Binding-site contacts:
Ligand atom C8 contacts residue HIS1098 of chain 1.A at 3.9 Å.
Ligand atom O7 contacts residue HIS1098 of chain 1.A at 2.9 Å.
Ligand atom O7 contacts residue ASN1095 of chain 1.A at 2.9 Å (h-bond).
Ligand atom C3 contacts residue ASN1095 of chain 1.A at 3.8 Å.
Ligand atom C7 contacts residue ASN1095 of chain 1.A at 3.1 Å.
Ligand atom C7 contacts residue HIS1098 of chain 1.A at 3.8 Å.
Ligand atom C1 contacts residue THR1097 of chain 1.A at 4.1 Å.
Ligand atom O5 contacts residue ASN1095 of chain 1.A at 2.4 Å (h-bond).
Ligand atom C6 contacts residue PHE1100 of chain 1.A at 3.9 Å (hydrophobic).
Ligand atom C1 contacts residue ASN1095 of chain 1.A at 1.4 Å.
Ligand atom N2 contacts residue ASN1095 of chain 1.A at 2.9 Å (h-bond).
Ligand atom C5 contacts residue HIS1098 of chain 1.A at 3.9 Å.
Ligand atom O4 contacts residue HIS1098 of chain 1.A at 4.5 Å.
Ligand atom C5 contacts residue ASN1095 of chain 1.A at 3.7 Å.
Ligand atom O5 contacts residue PHE1100 of chain 1.A at 4.2 Å.
Ligand atom C8 contacts residue ASN1095 of chain 1.A at 3.8 Å.
Ligand atom C2 contacts residue ASN1095 of chain 1.A at 2.4 Å.
Ligand atom C5 contacts residue PHE1100 of chain 1.A at 4.5 Å (hydrophobic).
Ligand atom C4 contacts residue ASN1095 of chain 1.A at 4.2 Å.
Ligand atom C3 contacts residue THR1097 of chain 1.A at 4.4 Å.

The protein below binds the small molecule below.
Small molecule (SMILES): CC(=O)N[C@H]1[C@H](O[C@H]2[C@H](O)[C@@H](NC(C)=O)CO[C@@H]2CO)O[C@H](CO)[C@@H](O[C@@H]2O[C@H](CO)[C@@H](O)[C@H](O)[C@@H]2O)[C@@H]1O

Sequence of chain 1.A:
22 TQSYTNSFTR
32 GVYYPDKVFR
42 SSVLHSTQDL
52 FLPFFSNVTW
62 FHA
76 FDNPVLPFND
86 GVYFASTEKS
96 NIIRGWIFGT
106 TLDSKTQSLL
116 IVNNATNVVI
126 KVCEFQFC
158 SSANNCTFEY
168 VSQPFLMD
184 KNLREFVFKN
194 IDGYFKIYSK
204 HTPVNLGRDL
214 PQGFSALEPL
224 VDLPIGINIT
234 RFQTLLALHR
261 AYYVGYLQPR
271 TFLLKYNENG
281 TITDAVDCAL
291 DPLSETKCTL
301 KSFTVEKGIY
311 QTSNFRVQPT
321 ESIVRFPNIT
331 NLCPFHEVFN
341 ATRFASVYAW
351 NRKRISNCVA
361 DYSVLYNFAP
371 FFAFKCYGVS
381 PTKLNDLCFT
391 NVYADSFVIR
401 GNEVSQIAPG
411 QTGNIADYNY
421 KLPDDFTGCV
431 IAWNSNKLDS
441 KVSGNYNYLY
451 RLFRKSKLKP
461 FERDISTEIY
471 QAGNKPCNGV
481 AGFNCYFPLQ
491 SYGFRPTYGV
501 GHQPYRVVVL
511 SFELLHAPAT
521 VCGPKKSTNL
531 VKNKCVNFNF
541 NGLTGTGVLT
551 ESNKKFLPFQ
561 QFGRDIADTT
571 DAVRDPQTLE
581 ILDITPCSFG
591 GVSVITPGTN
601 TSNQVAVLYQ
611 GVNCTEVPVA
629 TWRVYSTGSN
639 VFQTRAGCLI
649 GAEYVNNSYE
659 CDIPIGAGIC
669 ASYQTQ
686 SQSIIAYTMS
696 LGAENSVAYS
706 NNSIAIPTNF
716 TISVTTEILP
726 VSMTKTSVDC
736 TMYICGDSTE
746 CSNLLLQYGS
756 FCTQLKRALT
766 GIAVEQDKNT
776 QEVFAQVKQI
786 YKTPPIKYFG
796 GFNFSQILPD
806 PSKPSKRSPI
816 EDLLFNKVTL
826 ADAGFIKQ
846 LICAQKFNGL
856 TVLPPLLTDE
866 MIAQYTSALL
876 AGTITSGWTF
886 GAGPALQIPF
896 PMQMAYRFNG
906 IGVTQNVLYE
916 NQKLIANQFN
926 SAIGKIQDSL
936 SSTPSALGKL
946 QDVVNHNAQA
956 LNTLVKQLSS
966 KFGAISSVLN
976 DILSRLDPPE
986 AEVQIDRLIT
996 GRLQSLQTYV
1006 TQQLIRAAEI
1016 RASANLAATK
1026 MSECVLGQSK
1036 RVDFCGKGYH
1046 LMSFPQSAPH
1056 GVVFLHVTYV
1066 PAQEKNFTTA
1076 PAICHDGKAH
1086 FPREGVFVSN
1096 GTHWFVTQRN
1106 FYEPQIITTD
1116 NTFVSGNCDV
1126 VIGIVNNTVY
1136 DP